Binding-site contacts:
Ligand atom C5 contacts residue ASN340 of chain 2.A at 3.6 Å.
Ligand atom C8 contacts residue ARG339 of chain 2.A at 4.4 Å.
Ligand atom C3 contacts residue ASN340 of chain 2.A at 3.9 Å.
Ligand atom C5 contacts residue ALA309 of chain 2.A at 4.0 Å (hydrophobic).
Ligand atom C8 contacts residue SER338 of chain 2.A at 4.0 Å.
Ligand atom O7 contacts residue ASN340 of chain 2.A at 4.5 Å.
Ligand atom O6 contacts residue THR312 of chain 2.A at 3.7 Å.
Ligand atom O6 contacts residue ALA309 of chain 2.A at 4.4 Å.
Ligand atom C1 contacts residue THR312 of chain 2.A at 4.5 Å.
Ligand atom N2 contacts residue SER338 of chain 2.A at 4.1 Å.
Ligand atom O5 contacts residue ALA309 of chain 2.A at 3.2 Å.
Ligand atom C2 contacts residue SER307 of chain 2.A at 3.6 Å.
Ligand atom C4 contacts residue ALA309 of chain 2.A at 4.3 Å (hydrophobic).
Ligand atom C1 contacts residue SER307 of chain 2.A at 3.8 Å.
Ligand atom C7 contacts residue SER307 of chain 2.A at 3.8 Å.
Ligand atom C7 contacts residue ASN340 of chain 2.A at 4.0 Å.
Ligand atom N2 contacts residue ASN340 of chain 2.A at 3.0 Å (h-bond).
Ligand atom C1 contacts residue GLY308 of chain 2.A at 4.4 Å.
Ligand atom O7 contacts residue SER338 of chain 2.A at 4.3 Å.
Ligand atom O5 contacts residue THR312 of chain 2.A at 3.9 Å.
Ligand atom O5 contacts residue SER307 of chain 2.A at 4.4 Å.
Ligand atom O7 contacts residue ALA306 of chain 2.A at 4.2 Å.
Ligand atom N2 contacts residue SER307 of chain 2.A at 3.8 Å.
Ligand atom C7 contacts residue SER338 of chain 2.A at 3.9 Å.
Ligand atom C1 contacts residue ASN340 of chain 2.A at 1.4 Å.
Ligand atom C6 contacts residue THR312 of chain 2.A at 4.4 Å.
Ligand atom O5 contacts residue ASN340 of chain 2.A at 2.3 Å (h-bond).
Ligand atom C1 contacts residue ALA309 of chain 2.A at 4.2 Å (hydrophobic).
Ligand atom O7 contacts residue SER307 of chain 2.A at 3.5 Å (h-bond).
Ligand atom C2 contacts residue ASN340 of chain 2.A at 2.6 Å.
Ligand atom C4 contacts residue ASN340 of chain 2.A at 4.2 Å.
Ligand atom C6 contacts residue ALA309 of chain 2.A at 3.4 Å (hydrophobic).
Ligand atom O5 contacts residue GLY308 of chain 2.A at 4.2 Å.

This protein binds this small molecule.
Small molecule (SMILES): CC(=O)N[C@@H]1[C@@H](O)[C@H](O)[C@@H](CO)O[C@H]1O

Sequence of chain 2.A:
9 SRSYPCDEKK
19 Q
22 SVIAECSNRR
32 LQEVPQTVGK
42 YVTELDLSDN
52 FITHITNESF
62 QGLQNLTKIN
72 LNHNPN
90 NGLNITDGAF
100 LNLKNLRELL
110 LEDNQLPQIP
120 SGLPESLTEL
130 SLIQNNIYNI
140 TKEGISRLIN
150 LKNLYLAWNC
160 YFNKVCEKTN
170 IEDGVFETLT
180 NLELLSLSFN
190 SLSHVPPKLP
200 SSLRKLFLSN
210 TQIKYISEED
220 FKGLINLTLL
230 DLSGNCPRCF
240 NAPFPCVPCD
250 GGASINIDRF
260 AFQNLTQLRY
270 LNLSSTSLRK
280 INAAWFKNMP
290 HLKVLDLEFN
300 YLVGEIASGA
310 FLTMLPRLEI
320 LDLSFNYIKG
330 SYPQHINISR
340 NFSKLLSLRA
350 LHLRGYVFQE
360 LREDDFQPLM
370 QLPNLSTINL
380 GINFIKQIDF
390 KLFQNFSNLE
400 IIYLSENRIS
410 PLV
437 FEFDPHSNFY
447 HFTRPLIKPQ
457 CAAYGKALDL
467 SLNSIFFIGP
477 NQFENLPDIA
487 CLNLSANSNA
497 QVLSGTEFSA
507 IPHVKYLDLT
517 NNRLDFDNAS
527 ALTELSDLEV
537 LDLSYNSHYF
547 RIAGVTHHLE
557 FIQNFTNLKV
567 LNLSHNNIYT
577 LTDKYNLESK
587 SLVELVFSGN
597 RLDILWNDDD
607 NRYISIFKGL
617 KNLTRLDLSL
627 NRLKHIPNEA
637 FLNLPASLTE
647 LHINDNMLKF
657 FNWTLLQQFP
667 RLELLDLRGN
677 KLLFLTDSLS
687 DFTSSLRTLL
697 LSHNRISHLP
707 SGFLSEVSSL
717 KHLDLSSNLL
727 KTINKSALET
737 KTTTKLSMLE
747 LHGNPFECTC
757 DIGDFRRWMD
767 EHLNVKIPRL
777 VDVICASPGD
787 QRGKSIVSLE